This small molecule binds to this protein.
Small molecule (SMILES): O=C(O)[C@H]1C[C@H](O)CN1

Sequence of chain 1.A:
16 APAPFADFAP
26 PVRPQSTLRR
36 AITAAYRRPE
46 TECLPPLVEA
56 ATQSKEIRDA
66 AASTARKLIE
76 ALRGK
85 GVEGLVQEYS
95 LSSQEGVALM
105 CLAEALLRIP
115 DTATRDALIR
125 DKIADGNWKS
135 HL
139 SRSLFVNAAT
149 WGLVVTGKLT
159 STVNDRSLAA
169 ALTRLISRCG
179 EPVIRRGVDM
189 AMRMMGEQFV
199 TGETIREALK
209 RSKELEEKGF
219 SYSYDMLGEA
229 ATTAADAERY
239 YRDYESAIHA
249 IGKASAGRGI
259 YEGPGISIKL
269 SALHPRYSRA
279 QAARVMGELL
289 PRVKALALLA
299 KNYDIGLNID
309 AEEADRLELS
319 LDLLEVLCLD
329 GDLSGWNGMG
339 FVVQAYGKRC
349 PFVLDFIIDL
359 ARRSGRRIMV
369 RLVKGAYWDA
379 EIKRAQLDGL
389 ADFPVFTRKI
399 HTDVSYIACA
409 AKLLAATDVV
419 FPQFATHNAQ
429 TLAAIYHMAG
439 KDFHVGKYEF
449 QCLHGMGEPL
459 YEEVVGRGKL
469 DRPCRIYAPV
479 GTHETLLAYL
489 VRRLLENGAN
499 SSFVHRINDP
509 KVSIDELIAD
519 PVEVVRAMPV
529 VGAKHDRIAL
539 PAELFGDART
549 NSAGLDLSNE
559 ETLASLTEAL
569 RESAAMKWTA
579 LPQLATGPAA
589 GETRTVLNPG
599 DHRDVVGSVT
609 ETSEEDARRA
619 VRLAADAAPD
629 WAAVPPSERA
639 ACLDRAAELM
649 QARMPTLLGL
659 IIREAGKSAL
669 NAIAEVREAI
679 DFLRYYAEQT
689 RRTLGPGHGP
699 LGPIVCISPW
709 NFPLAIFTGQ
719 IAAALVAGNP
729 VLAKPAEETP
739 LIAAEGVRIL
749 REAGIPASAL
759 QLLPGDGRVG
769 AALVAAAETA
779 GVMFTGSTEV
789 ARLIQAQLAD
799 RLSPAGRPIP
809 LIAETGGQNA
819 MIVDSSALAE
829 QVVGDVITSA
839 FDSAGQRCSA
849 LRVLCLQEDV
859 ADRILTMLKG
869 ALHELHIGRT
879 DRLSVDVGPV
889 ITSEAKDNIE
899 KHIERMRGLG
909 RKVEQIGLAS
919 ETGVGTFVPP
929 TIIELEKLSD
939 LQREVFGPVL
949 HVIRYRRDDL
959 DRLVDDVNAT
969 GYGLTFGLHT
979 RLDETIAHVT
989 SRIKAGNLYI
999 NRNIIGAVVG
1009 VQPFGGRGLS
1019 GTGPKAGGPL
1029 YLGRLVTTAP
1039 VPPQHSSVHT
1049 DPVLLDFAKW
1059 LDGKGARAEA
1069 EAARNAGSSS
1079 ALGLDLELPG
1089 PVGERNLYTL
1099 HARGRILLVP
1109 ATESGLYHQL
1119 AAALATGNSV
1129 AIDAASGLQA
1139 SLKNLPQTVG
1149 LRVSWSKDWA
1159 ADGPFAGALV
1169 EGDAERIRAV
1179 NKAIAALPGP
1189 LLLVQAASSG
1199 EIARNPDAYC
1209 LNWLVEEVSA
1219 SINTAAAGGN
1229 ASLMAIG

Binding-site contacts:
Ligand atom C contacts residue THR577 of chain 1.A at 3.5 Å.
Ligand atom CA contacts residue LYS575 of chain 1.A at 4.4 Å.
Ligand atom C contacts residue TRP576 of chain 1.A at 4.0 Å (hydrophobic).
Ligand atom CG contacts residue MET574 of chain 1.A at 4.3 Å (hydrophobic).
Ligand atom O contacts residue THR577 of chain 1.A at 2.8 Å (h-bond).
Ligand atom OXT contacts residue LYS575 of chain 1.A at 3.7 Å.
Ligand atom CA contacts residue TRP576 of chain 1.A at 4.5 Å (hydrophobic).
Ligand atom O contacts residue TRP576 of chain 1.A at 3.3 Å.
Ligand atom CD contacts residue MET574 of chain 1.A at 4.0 Å (hydrophobic).
Ligand atom O contacts residue ARG746 of chain 1.A at 2.6 Å (salt-bridge).
Ligand atom N contacts residue GLU743 of chain 1.A at 4.0 Å.
Ligand atom O09 contacts residue ARG651 of chain 1.A at 4.2 Å.
Ligand atom OXT contacts residue ARG746 of chain 1.A at 3.2 Å (salt-bridge).
Ligand atom CD contacts residue TRP576 of chain 1.A at 3.3 Å (hydrophobic).
Ligand atom CA contacts residue ARG746 of chain 1.A at 3.8 Å.
Ligand atom CB contacts residue LYS575 of chain 1.A at 3.9 Å.
Ligand atom N contacts residue TRP576 of chain 1.A at 3.2 Å.
Ligand atom C contacts residue LYS575 of chain 1.A at 3.7 Å.
Ligand atom C contacts residue ARG746 of chain 1.A at 3.0 Å.
Ligand atom OXT contacts residue THR577 of chain 1.A at 2.8 Å (h-bond).
Ligand atom O contacts residue LYS575 of chain 1.A at 3.9 Å.
Ligand atom N contacts residue ARG746 of chain 1.A at 3.5 Å (salt-bridge).